This small molecule binds to this protein.
Small molecule (SMILES): CC(C)CCC[C@@H](C)[C@H]1CC[C@H]2[C@@H]3CC=C4C[C@@H](O)CC[C@]4(C)[C@H]3CC[C@]12C

Sequence of chain 1.B:
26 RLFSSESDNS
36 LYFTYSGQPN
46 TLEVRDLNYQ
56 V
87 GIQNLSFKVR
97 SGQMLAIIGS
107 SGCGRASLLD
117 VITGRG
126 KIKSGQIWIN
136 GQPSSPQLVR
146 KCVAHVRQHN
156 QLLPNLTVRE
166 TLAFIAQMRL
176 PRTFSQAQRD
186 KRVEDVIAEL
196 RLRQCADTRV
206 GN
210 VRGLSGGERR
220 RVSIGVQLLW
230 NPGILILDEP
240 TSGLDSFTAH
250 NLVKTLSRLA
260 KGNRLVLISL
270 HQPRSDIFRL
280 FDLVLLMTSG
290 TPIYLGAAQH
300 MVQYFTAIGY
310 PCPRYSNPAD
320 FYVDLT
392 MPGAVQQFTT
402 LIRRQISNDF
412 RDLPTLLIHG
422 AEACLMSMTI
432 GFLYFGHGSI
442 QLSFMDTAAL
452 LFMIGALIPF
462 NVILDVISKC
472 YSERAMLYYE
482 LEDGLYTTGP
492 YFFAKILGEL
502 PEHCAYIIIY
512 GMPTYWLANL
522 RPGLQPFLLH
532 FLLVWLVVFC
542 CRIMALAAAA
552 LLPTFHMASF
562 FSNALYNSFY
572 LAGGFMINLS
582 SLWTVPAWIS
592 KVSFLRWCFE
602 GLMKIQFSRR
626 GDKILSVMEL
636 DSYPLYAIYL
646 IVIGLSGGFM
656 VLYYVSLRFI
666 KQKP

Binding-site contacts:
Ligand atom C18 contacts residue ILE529 of chain 1.A at 3.4 Å (hydrophobic).
Ligand atom C6 contacts residue ILE419 of chain 1.B at 3.7 Å (hydrophobic).
Ligand atom C16 contacts residue SER469 of chain 1.B at 4.5 Å.
Ligand atom C9 contacts residue SER532 of chain 1.A at 4.4 Å.
Ligand atom C12 contacts residue LEU465 of chain 1.B at 4.5 Å (hydrophobic).
Ligand atom C21 contacts residue ASN526 of chain 1.A at 4.2 Å.
Ligand atom C6 contacts residue GLU423 of chain 1.B at 4.3 Å.
Ligand atom C1 contacts residue SER532 of chain 1.A at 4.1 Å.
Ligand atom C7 contacts residue ILE419 of chain 1.B at 4.3 Å (hydrophobic).
Ligand atom C11 contacts residue SER532 of chain 1.A at 3.2 Å.
Ligand atom C3 contacts residue GLU423 of chain 1.B at 4.4 Å.
Ligand atom C12 contacts residue SER532 of chain 1.A at 3.4 Å.
Ligand atom C21 contacts residue ASN528 of chain 1.A at 3.4 Å.

Sequence of chain 1.A:
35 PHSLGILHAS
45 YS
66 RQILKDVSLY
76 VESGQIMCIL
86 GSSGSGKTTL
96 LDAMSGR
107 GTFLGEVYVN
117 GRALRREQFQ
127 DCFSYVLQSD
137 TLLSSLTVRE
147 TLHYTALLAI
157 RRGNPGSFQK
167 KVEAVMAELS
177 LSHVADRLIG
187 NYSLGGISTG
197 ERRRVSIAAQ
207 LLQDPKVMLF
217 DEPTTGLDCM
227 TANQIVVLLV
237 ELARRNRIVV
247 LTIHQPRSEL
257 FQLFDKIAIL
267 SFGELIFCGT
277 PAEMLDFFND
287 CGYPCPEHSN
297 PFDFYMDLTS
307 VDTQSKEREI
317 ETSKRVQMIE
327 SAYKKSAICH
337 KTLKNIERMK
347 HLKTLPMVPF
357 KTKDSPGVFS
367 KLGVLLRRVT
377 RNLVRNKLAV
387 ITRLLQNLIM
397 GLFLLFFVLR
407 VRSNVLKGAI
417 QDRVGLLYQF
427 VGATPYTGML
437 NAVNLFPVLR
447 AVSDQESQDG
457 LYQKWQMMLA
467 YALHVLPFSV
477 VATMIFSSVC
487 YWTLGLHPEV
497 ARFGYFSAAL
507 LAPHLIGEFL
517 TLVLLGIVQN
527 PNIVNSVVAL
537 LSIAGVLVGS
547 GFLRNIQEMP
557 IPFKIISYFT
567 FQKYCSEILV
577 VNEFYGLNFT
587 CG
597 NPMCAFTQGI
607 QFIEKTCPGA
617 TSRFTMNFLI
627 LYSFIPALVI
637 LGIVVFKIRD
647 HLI